The small molecule below binds the protein below.
Small molecule (SMILES): CC(C)CCC[C@@H](C)[C@H]1CC[C@H]2[C@@H]3CC=C4C[C@@H](OC(=O)CCC(=O)O)CC[C@]4(C)[C@H]3CC[C@]12C

Binding-site contacts:
Ligand atom CAX contacts residue TRP315 of chain 1.A at 4.2 Å (hydrophobic).
Ligand atom CAI contacts residue LEU496 of chain 1.A at 3.4 Å (hydrophobic).
Ligand atom CAK contacts residue LEU503 of chain 1.A at 4.2 Å (hydrophobic).
Ligand atom CAX contacts residue TYR316 of chain 1.A at 3.7 Å (hydrophobic).
Ligand atom CAN contacts residue LEU529 of chain 1.D at 3.7 Å (hydrophobic).
Ligand atom OAG contacts residue ASN500 of chain 1.A at 3.3 Å (h-bond).
Ligand atom CAV contacts residue ALA499 of chain 1.A at 4.0 Å (hydrophobic).
Ligand atom CAC contacts residue LEU375 of chain 1.A at 4.0 Å (hydrophobic).
Ligand atom OAG contacts residue ALA499 of chain 1.A at 3.4 Å (h-bond).
Ligand atom CAP contacts residue LEU493 of chain 1.A at 4.2 Å (hydrophobic).
Ligand atom CAL contacts residue TYR316 of chain 1.A at 3.9 Å (hydrophobic).
Ligand atom OAW contacts residue ALA499 of chain 1.A at 3.9 Å.
Ligand atom CAI contacts residue PHE497 of chain 1.A at 4.2 Å (hydrophobic).
Ligand atom CAD contacts residue THR371 of chain 1.A at 3.6 Å.
Ligand atom OAH contacts residue PHE364 of chain 1.A at 3.4 Å.
Ligand atom CAQ contacts residue PHE522 of chain 1.D at 3.5 Å (hydrophobic).
Ligand atom CAB contacts residue PHE522 of chain 1.D at 3.8 Å (hydrophobic).
Ligand atom OAH contacts residue TYR316 of chain 1.A at 2.7 Å (h-bond).
Ligand atom CBB contacts residue LEU375 of chain 1.A at 4.0 Å (hydrophobic).
Ligand atom CAV contacts residue LEU496 of chain 1.A at 3.9 Å (hydrophobic).
Ligand atom CAQ contacts residue LEU526 of chain 1.D at 3.9 Å (hydrophobic).
Ligand atom OAH contacts residue TRP315 of chain 1.A at 3.1 Å (h-bond).
Ligand atom CAZ contacts residue LEU496 of chain 1.A at 3.9 Å (hydrophobic).
Ligand atom CBG contacts residue PHE522 of chain 1.D at 3.8 Å (hydrophobic).
Ligand atom CAE contacts residue LEU375 of chain 1.A at 3.7 Å (hydrophobic).
Ligand atom OAF contacts residue ALA499 of chain 1.A at 3.4 Å (h-bond).
Ligand atom CAE contacts residue LEU493 of chain 1.A at 3.9 Å (hydrophobic).
Ligand atom CAP contacts residue LEU526 of chain 1.D at 3.7 Å (hydrophobic).
Ligand atom CAQ contacts residue PHE497 of chain 1.A at 3.5 Å (hydrophobic).
Ligand atom OAF contacts residue PHE364 of chain 1.A at 3.8 Å.
Ligand atom CAD contacts residue LEU496 of chain 1.A at 4.2 Å (hydrophobic).
Ligand atom CAO contacts residue LEU493 of chain 1.A at 4.2 Å (hydrophobic).
Ligand atom CAY contacts residue ALA499 of chain 1.A at 3.7 Å (hydrophobic).
Ligand atom CAL contacts residue ALA499 of chain 1.A at 3.9 Å (hydrophobic).
Ligand atom CAK contacts residue PHE497 of chain 1.A at 3.6 Å (hydrophobic).
Ligand atom CAX contacts residue ALA499 of chain 1.A at 3.8 Å (hydrophobic).
Ligand atom CAX contacts residue PHE364 of chain 1.A at 3.7 Å (hydrophobic).
Ligand atom CBB contacts residue LEU493 of chain 1.A at 4.2 Å (hydrophobic).
Ligand atom CBE contacts residue PHE522 of chain 1.D at 4.1 Å (hydrophobic).
Ligand atom CAP contacts residue PHE522 of chain 1.D at 3.5 Å (hydrophobic).

Sequence of chain 1.A:
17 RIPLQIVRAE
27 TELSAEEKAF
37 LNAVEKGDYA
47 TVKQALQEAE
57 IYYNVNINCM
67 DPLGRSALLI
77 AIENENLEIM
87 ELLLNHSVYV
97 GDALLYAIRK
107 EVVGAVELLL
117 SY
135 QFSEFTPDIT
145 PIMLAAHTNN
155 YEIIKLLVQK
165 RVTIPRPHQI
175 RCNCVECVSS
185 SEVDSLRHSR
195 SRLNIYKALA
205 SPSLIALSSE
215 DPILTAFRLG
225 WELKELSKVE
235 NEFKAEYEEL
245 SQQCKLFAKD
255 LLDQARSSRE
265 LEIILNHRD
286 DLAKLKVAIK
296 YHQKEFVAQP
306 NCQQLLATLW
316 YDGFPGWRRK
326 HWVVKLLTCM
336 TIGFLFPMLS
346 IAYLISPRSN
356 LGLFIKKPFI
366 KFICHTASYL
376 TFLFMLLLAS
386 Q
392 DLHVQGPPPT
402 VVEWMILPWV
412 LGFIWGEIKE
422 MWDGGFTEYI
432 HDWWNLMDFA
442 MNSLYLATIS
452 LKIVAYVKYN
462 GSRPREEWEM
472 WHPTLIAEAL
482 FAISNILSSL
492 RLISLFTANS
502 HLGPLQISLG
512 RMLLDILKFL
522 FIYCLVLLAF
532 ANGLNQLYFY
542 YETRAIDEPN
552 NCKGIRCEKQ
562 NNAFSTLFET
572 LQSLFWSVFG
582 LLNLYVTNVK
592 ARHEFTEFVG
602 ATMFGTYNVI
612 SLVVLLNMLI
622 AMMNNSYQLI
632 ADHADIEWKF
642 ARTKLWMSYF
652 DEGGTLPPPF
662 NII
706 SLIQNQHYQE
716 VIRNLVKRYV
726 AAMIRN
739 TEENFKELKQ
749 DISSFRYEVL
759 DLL

Sequence of chain 1.D:
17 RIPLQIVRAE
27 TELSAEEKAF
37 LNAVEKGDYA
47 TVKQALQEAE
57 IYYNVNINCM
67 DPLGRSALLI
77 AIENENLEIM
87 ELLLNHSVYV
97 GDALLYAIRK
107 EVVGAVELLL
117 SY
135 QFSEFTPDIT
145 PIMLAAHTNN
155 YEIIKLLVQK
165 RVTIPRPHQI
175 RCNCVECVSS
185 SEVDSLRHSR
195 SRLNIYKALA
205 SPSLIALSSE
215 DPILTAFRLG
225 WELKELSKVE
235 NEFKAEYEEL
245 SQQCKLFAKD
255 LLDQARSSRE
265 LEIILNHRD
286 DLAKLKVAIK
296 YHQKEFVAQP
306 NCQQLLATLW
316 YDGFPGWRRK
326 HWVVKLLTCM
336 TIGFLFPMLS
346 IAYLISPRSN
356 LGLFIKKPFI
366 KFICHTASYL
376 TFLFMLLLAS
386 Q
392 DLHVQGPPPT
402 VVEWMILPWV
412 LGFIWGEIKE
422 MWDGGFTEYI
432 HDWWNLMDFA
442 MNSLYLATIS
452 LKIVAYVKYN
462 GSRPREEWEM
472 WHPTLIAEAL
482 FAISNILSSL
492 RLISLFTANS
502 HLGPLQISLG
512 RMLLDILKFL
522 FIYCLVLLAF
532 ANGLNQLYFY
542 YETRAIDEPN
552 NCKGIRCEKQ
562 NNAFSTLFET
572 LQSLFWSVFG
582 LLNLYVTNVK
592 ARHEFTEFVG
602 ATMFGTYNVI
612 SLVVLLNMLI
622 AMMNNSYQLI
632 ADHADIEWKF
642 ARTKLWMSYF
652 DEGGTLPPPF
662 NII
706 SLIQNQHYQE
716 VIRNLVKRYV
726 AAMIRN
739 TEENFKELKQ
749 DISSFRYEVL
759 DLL